Sequence of chain 1.A:
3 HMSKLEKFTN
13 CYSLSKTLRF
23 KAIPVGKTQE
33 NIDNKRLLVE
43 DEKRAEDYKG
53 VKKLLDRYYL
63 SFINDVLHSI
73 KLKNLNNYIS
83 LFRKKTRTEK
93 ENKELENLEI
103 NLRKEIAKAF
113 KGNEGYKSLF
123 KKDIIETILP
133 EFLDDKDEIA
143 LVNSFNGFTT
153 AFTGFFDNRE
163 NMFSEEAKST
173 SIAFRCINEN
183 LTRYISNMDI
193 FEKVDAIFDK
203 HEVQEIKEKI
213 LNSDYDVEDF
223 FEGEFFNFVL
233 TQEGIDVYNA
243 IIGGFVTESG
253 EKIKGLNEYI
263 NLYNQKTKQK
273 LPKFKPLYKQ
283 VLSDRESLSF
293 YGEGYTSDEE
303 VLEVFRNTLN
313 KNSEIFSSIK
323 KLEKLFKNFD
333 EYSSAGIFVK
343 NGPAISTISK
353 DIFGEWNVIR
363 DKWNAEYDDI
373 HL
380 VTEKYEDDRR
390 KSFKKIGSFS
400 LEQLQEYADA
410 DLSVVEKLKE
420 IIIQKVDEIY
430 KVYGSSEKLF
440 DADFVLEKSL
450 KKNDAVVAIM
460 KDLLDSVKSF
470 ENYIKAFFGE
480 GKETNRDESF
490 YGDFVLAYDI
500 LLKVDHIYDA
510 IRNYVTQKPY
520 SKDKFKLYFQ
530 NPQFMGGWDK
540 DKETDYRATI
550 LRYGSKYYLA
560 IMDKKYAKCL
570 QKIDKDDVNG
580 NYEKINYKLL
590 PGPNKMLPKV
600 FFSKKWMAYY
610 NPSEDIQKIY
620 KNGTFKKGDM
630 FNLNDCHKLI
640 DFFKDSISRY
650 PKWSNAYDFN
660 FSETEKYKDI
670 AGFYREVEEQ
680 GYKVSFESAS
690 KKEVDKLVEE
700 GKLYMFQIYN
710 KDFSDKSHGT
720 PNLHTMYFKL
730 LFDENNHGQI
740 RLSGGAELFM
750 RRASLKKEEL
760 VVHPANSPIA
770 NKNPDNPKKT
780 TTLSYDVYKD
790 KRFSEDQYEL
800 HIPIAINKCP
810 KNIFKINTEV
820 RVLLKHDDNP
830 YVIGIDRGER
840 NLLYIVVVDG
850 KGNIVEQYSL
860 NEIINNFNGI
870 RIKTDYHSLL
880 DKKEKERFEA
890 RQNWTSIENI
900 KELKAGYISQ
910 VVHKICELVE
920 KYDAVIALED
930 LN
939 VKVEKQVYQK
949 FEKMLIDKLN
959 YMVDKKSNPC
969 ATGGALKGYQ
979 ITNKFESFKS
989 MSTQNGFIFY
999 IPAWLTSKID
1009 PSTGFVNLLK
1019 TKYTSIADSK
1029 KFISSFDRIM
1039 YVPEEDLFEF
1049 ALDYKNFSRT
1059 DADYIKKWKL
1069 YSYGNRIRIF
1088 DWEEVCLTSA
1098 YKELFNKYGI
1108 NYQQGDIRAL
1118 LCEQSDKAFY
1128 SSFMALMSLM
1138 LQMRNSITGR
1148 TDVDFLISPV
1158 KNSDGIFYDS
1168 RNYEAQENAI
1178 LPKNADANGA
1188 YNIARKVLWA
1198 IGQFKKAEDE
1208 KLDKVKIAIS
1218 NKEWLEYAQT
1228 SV

Binding-site contacts:
Ligand atom C2' contacts residue LYS594 of chain 1.A at 3.6 Å.
Ligand atom OP2 contacts residue PHE150 of chain 1.A at 3.6 Å.
Ligand atom OP2 contacts residue THR152 of chain 1.A at 2.7 Å (h-bond).
Ligand atom C7 contacts residue GLN532 of chain 1.A at 3.4 Å.
Ligand atom O5' contacts residue THR152 of chain 1.A at 3.5 Å (h-bond).
Ligand atom C5' contacts residue GLY149 of chain 1.A at 3.6 Å.
Ligand atom C1' contacts residue LYS594 of chain 1.A at 3.4 Å.
Ligand atom O4' contacts residue LYS598 of chain 1.A at 3.5 Å.
Ligand atom OP1 contacts residue LYS124 of chain 1.A at 3.2 Å.
Ligand atom N4 contacts residue ASP544 of chain 1.A at 4.0 Å.
Ligand atom C8 contacts residue LYS594 of chain 1.A at 3.8 Å.
Ligand atom P contacts residue THR152 of chain 1.A at 3.8 Å.
Ligand atom OP2 contacts residue PRO531 of chain 1.A at 3.8 Å.
Ligand atom P contacts residue GLY149 of chain 1.A at 3.8 Å.
Ligand atom O3' contacts residue TYR619 of chain 1.A at 3.2 Å (h-bond).
Ligand atom OP2 contacts residue LYS123 of chain 1.A at 3.6 Å.
Ligand atom C6 contacts residue THR152 of chain 1.A at 3.6 Å.
Ligand atom OP1 contacts residue GLY149 of chain 1.A at 3.6 Å.
Ligand atom OP1 contacts residue ASP125 of chain 1.A at 3.7 Å.
Ligand atom C2 contacts residue LYS598 of chain 1.A at 4.0 Å.
Ligand atom OP2 contacts residue GLY149 of chain 1.A at 3.9 Å.
Ligand atom C1' contacts residue LYS598 of chain 1.A at 3.9 Å.
Ligand atom C4' contacts residue GLY149 of chain 1.A at 3.7 Å.
Ligand atom O3' contacts residue PRO597 of chain 1.A at 3.6 Å.
Ligand atom O5' contacts residue THR151 of chain 1.A at 3.8 Å.
Ligand atom OP1 contacts residue LYS563 of chain 1.A at 3.1 Å (salt-bridge).
Ligand atom O2 contacts residue LYS598 of chain 1.A at 2.8 Å (salt-bridge).
Ligand atom C3' contacts residue GLY149 of chain 1.A at 3.2 Å.
Ligand atom OP1 contacts residue THR151 of chain 1.A at 2.7 Å (h-bond).
Ligand atom O3' contacts residue LYS124 of chain 1.A at 3.8 Å.
Ligand atom OP2 contacts residue LYS124 of chain 1.A at 2.8 Å (salt-bridge).
Ligand atom C4' contacts residue LYS598 of chain 1.A at 3.9 Å.
Ligand atom N9 contacts residue LYS594 of chain 1.A at 3.8 Å.
Ligand atom P contacts residue THR151 of chain 1.A at 3.5 Å.
Ligand atom OP1 contacts residue LYS123 of chain 1.A at 3.7 Å.
Ligand atom P contacts residue LYS124 of chain 1.A at 3.7 Å.
Ligand atom O3' contacts residue GLY149 of chain 1.A at 3.2 Å (h-bond).
Ligand atom OP2 contacts residue THR151 of chain 1.A at 3.2 Å (h-bond).
Ligand atom OP1 contacts residue PHE150 of chain 1.A at 3.6 Å (h-bond).
Ligand atom C7 contacts residue THR152 of chain 1.A at 3.7 Å.

The small molecule below binds the protein below.
Small molecule (SMILES): Cc1cn([C@H]2C[C@H](O[P](=O)(O)OC[C@H]3O[C@@H](n4cc(C)c(=O)[nH]c4=O)C[C@@H]3O[P](=O)(O)OC[C@H]3O[C@@H](n4cc(C)c(=O)[nH]c4=O)C[C@@H]3O[P](=O)(O)OC[C@H]3O[C@@H](n4cnc5c(N)ncnc54)C[C@@H]3O)[C@@H](CO[P](=O)(O)O[C@H]3C[C@H](n4ccc(N)nc4=O)O[C@@H]3CO[P](=O)(O)O[C@H]3C[C@H](n4ccc(N)nc4=O)O[C@@H]3CO[P](=O)(O)O[C@H]3C[C@H](n4cc(C)c(=O)[nH]c4=O)O[C@@H]3CO[P](=O)(O)O[C@H]3C[C@H](n4cnc5c(=O)nc(N)[nH]c54)O[C@@H]3CO[P](=O)(O)O[C@H]3C[C@H](n4ccc(N)nc4=O)O[C@@H]3CO)O2)c(=O)[nH]c1=O